Binding-site contacts:
Ligand atom C6 contacts residue LYS165 of chain 1.B at 3.5 Å.
Ligand atom OAG contacts residue LYS68 of chain 1.B at 2.8 Å (salt-bridge).
Ligand atom CAO contacts residue THR141 of chain 1.B at 3.6 Å.
Ligand atom OAH contacts residue ASP193 of chain 1.B at 3.0 Å (salt-bridge).
Ligand atom OAE contacts residue THR138 of chain 1.B at 3.3 Å (h-bond).
Ligand atom OAC contacts residue THR138 of chain 1.B at 3.0 Å (h-bond).
Ligand atom O6 contacts residue PHE186 of chain 1.B at 3.3 Å.
Ligand atom OAF contacts residue ASP137 of chain 1.B at 3.3 Å.
Ligand atom PBA contacts residue THR138 of chain 1.B at 3.3 Å.
Ligand atom OAC contacts residue ASP137 of chain 1.B at 2.8 Å (salt-bridge).
Ligand atom OAH contacts residue ARG199 of chain 1.B at 3.0 Å (salt-bridge).
Ligand atom N1 contacts residue PHE186 of chain 1.B at 3.5 Å.
Ligand atom OAD contacts residue LYS68 of chain 1.B at 3.2 Å (salt-bridge).
Ligand atom C6 contacts residue VAL187 of chain 1.B at 3.6 Å (hydrophobic).
Ligand atom CAP contacts residue LEU101 of chain 1.B at 3.5 Å (hydrophobic).
Ligand atom OAC contacts residue GLY139 of chain 1.B at 2.7 Å (h-bond).
Ligand atom C6 contacts residue PHE186 of chain 1.B at 3.5 Å (hydrophobic).
Ligand atom OAG contacts residue LEU67 of chain 1.B at 3.6 Å.
Ligand atom N3 contacts residue PHE186 of chain 1.B at 3.5 Å.
Ligand atom C8 contacts residue ASP137 of chain 1.B at 3.3 Å.
Ligand atom N2 contacts residue PHE186 of chain 1.B at 3.4 Å.
Ligand atom OAF contacts residue THR138 of chain 1.B at 2.5 Å (h-bond).
Ligand atom O6 contacts residue LYS165 of chain 1.B at 2.7 Å (salt-bridge).
Ligand atom PBB contacts residue LYS68 of chain 1.B at 3.6 Å.
Ligand atom N7 contacts residue LYS165 of chain 1.B at 2.9 Å (salt-bridge).
Ligand atom O6 contacts residue VAL187 of chain 1.B at 2.9 Å (h-bond).
Ligand atom N1 contacts residue VAL187 of chain 1.B at 2.7 Å (h-bond).
Ligand atom N2 contacts residue VAL187 of chain 1.B at 3.1 Å (h-bond).
Ligand atom OAE contacts residue LYS140 of chain 1.B at 3.4 Å (salt-bridge).
Ligand atom C2 contacts residue PHE186 of chain 1.B at 3.3 Å (hydrophobic).
Ligand atom C5 contacts residue LYS165 of chain 1.B at 3.5 Å.
Ligand atom N7 contacts residue ASP137 of chain 1.B at 3.7 Å.
Ligand atom OAH contacts residue MG1 of chain 1.I at 2.3 Å.
Ligand atom O6 contacts residue LYS185 of chain 1.B at 3.3 Å (salt-bridge).
Ligand atom OAG contacts residue ARG199 of chain 1.B at 3.4 Å (salt-bridge).
Ligand atom N2 contacts residue ASP193 of chain 1.B at 2.7 Å (salt-bridge).
Ligand atom C2 contacts residue VAL187 of chain 1.B at 3.4 Å (hydrophobic).
Ligand atom OAE contacts residue THR141 of chain 1.B at 2.6 Å (h-bond).
Ligand atom OAD contacts residue GLY69 of chain 1.B at 2.8 Å (h-bond).
Ligand atom CAM contacts residue THR141 of chain 1.B at 3.2 Å.

The protein below binds the small molecule below.
Small molecule (SMILES): Nc1nc2c(ncn2CCN(/C=C/P(=O)(O)O)CCOCP(=O)(O)O)c(=O)[nH]1

Sequence of chain 1.B:
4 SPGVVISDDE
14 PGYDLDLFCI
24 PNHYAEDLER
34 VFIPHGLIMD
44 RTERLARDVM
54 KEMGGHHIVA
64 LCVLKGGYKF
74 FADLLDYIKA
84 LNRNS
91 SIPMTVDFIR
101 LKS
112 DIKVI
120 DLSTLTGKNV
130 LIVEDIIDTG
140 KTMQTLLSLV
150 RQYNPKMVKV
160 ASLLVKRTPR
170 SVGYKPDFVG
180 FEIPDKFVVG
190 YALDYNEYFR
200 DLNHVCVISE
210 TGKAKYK